Sequence of chain 1.A:
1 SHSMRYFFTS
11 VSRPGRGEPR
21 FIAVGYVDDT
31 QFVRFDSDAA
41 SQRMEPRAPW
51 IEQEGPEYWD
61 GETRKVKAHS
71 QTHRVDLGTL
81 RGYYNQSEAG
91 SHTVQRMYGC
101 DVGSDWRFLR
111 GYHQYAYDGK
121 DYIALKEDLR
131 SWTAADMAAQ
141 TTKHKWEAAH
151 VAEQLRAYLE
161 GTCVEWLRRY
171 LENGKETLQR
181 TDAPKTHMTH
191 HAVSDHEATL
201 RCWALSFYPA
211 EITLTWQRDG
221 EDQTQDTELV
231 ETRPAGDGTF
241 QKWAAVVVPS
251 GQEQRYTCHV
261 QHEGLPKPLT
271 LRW

Binding-site contacts:
Ligand atom CG contacts residue GLU62 of chain 1.A at 3.4 Å.
Ligand atom N contacts residue TRP166 of chain 1.A at 3.3 Å.
Ligand atom CB contacts residue THR142 of chain 1.A at 3.6 Å.
Ligand atom CD1 contacts residue LEU155 of chain 1.A at 3.4 Å (hydrophobic).
Ligand atom CD2 contacts residue ARG96 of chain 1.A at 3.5 Å.
Ligand atom CB contacts residue GLU62 of chain 1.A at 3.6 Å.
Ligand atom O contacts residue TYR6 of chain 1.A at 3.6 Å.
Ligand atom OXT contacts residue LYS145 of chain 1.A at 2.8 Å (salt-bridge).
Ligand atom CD1 contacts residue MET44 of chain 1.A at 3.5 Å (hydrophobic).
Ligand atom CG2 contacts residue ASP76 of chain 1.A at 3.5 Å.
Ligand atom O contacts residue LYS145 of chain 1.A at 3.5 Å (salt-bridge).
Ligand atom O contacts residue TYR83 of chain 1.A at 3.0 Å (h-bond).
Ligand atom N contacts residue GLU62 of chain 1.A at 2.9 Å (salt-bridge).
Ligand atom C contacts residue TYR6 of chain 1.A at 3.3 Å (hydrophobic).
Ligand atom CB contacts residue TYR98 of chain 1.A at 3.5 Å (hydrophobic).
Ligand atom CD2 contacts residue TYR98 of chain 1.A at 3.2 Å (hydrophobic).
Ligand atom CD2 contacts residue HIS73 of chain 1.A at 3.5 Å.
Ligand atom CA contacts residue GLU62 of chain 1.A at 3.5 Å.
Ligand atom CD2 contacts residue TYR158 of chain 1.A at 3.4 Å (hydrophobic).
Ligand atom N contacts residue TYR98 of chain 1.A at 2.9 Å (h-bond).
Ligand atom CG contacts residue ARG96 of chain 1.A at 3.5 Å.
Ligand atom C contacts residue LYS145 of chain 1.A at 3.4 Å.
Ligand atom OXT contacts residue THR79 of chain 1.A at 3.6 Å.
Ligand atom N contacts residue ASP76 of chain 1.A at 3.0 Å (salt-bridge).
Ligand atom CD1 contacts residue VAL66 of chain 1.A at 3.5 Å (hydrophobic).
Ligand atom O contacts residue THR142 of chain 1.A at 2.6 Å (h-bond).
Ligand atom CA contacts residue TYR6 of chain 1.A at 3.2 Å (hydrophobic).
Ligand atom O contacts residue ARG96 of chain 1.A at 2.9 Å (salt-bridge).
Ligand atom CA contacts residue TYR170 of chain 1.A at 3.5 Å (hydrophobic).
Ligand atom CA contacts residue ASP76 of chain 1.A at 3.5 Å.
Ligand atom O contacts residue TYR158 of chain 1.A at 2.6 Å (h-bond).
Ligand atom CA contacts residue TRP166 of chain 1.A at 3.6 Å (hydrophobic).
Ligand atom C contacts residue THR142 of chain 1.A at 3.6 Å.
Ligand atom CA contacts residue TYR98 of chain 1.A at 3.6 Å (hydrophobic).
Ligand atom N contacts residue TYR170 of chain 1.A at 2.7 Å (h-bond).
Ligand atom O contacts residue TRP146 of chain 1.A at 2.8 Å (h-bond).
Ligand atom O contacts residue HIS69 of chain 1.A at 3.3 Å (h-bond).
Ligand atom CD2 contacts residue TYR6 of chain 1.A at 3.5 Å (hydrophobic).
Ligand atom N contacts residue TYR6 of chain 1.A at 2.9 Å (h-bond).
Ligand atom O contacts residue LYS65 of chain 1.A at 2.9 Å (salt-bridge).

A small-molecule ligand and the protein it binds are described below.
Small molecule (SMILES): CC(C)C[C@H](NC(=O)CN)C(=O)N[C@@H](CC(C)C)C(=O)N1CCC[C@H]1C(=O)N[C@@H](C)C(=O)N[C@@H](CC(C)C)C(=O)N1CCC[C@H]1C(=O)N[C@@H](C)C(=O)N[C@H](C(=O)O)C(C)C